Binding-site contacts:
Ligand atom C16 contacts residue ILE131 of chain 1.B at 4.2 Å (hydrophobic).
Ligand atom O17 contacts residue GLY228 of chain 1.B at 4.1 Å.
Ligand atom C15 contacts residue GLY228 of chain 1.B at 4.2 Å.
Ligand atom C2 contacts residue LEU56 of chain 1.B at 4.0 Å (hydrophobic).
Ligand atom C12 contacts residue LEU53 of chain 1.B at 4.0 Å (hydrophobic).
Ligand atom O17 contacts residue HIS231 of chain 1.B at 3.0 Å (h-bond).
Ligand atom C7 contacts residue MET95 of chain 1.B at 4.2 Å (hydrophobic).
Ligand atom C5 contacts residue PHE111 of chain 1.B at 3.8 Å (hydrophobic).
Ligand atom C16 contacts residue HIS231 of chain 1.B at 3.5 Å.
Ligand atom C2 contacts residue ALA57 of chain 1.B at 4.0 Å (hydrophobic).
Ligand atom C1 contacts residue LEU53 of chain 1.B at 3.5 Å (hydrophobic).
Ligand atom C3 contacts residue GLU60 of chain 1.B at 3.1 Å.
Ligand atom C16 contacts residue MET128 of chain 1.B at 4.0 Å (hydrophobic).
Ligand atom C11 contacts residue LEU53 of chain 1.B at 3.9 Å (hydrophobic).
Ligand atom C2 contacts residue GLU60 of chain 1.B at 3.2 Å.
Ligand atom C6 contacts residue MET95 of chain 1.B at 3.8 Å (hydrophobic).
Ligand atom C17 contacts residue HIS231 of chain 1.B at 3.5 Å.
Ligand atom C10 contacts residue PHE111 of chain 1.B at 3.8 Å (hydrophobic).
Ligand atom C7 contacts residue PHE111 of chain 1.B at 4.2 Å (hydrophobic).
Ligand atom O3 contacts residue ARG101 of chain 1.B at 3.3 Å (salt-bridge).
Ligand atom C9 contacts residue PHE111 of chain 1.B at 4.1 Å (hydrophobic).
Ligand atom C16 contacts residue GLY228 of chain 1.B at 4.0 Å.
Ligand atom C6 contacts residue LEU98 of chain 1.B at 3.8 Å (hydrophobic).
Ligand atom C2 contacts residue LEU53 of chain 1.B at 4.2 Å (hydrophobic).
Ligand atom O17 contacts residue MET50 of chain 1.B at 3.7 Å.
Ligand atom C17 contacts residue MET128 of chain 1.B at 4.1 Å (hydrophobic).
Ligand atom C4 contacts residue LEU94 of chain 1.B at 3.7 Å (hydrophobic).
Ligand atom C5 contacts residue LEU98 of chain 1.B at 4.2 Å (hydrophobic).
Ligand atom C3 contacts residue LEU94 of chain 1.B at 4.2 Å (hydrophobic).
Ligand atom O17 contacts residue LEU232 of chain 1.B at 3.6 Å.
Ligand atom C18 contacts residue LEU232 of chain 1.B at 4.2 Å (hydrophobic).
Ligand atom O3 contacts residue GLU60 of chain 1.B at 2.2 Å (salt-bridge).
Ligand atom C4 contacts residue LEU98 of chain 1.B at 4.1 Å (hydrophobic).
Ligand atom C1 contacts residue ALA57 of chain 1.B at 3.8 Å (hydrophobic).
Ligand atom O3 contacts residue LEU94 of chain 1.B at 4.0 Å.
Ligand atom C4 contacts residue PHE111 of chain 1.B at 4.2 Å (hydrophobic).
Ligand atom C1 contacts residue PHE111 of chain 1.B at 4.1 Å (hydrophobic).
Ligand atom C17 contacts residue MET50 of chain 1.B at 4.2 Å (hydrophobic).
Ligand atom C2 contacts residue PHE111 of chain 1.B at 4.2 Å (hydrophobic).
Ligand atom C6 contacts residue PHE111 of chain 1.B at 4.2 Å (hydrophobic).

Sequence of chain 1.B:
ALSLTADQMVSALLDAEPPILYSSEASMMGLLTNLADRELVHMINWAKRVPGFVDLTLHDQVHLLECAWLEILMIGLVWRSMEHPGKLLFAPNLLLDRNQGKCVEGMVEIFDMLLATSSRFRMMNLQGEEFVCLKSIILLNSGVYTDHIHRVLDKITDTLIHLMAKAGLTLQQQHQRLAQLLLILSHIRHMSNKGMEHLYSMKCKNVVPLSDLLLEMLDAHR

The small molecule below binds the protein below.
Small molecule (SMILES): C[C@]12CC[C@@H]3c4ccc(O)cc4CC[C@H]3[C@@H]1CC[C@@H]2O